Sequence of chain 1.E:
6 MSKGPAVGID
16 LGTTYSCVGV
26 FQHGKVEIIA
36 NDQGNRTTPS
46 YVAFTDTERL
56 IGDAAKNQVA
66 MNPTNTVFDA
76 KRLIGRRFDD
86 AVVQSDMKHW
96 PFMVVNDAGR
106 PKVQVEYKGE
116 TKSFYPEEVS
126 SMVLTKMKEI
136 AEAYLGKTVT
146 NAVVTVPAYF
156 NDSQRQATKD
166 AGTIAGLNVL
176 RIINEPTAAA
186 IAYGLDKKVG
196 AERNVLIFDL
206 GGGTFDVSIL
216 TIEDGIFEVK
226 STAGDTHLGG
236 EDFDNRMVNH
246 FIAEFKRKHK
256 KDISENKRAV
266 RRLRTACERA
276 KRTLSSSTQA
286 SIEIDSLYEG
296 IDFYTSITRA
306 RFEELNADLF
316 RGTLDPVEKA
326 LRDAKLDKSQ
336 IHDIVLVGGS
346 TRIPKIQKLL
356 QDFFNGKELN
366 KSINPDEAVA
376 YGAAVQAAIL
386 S

Binding-site contacts:
Ligand atom C4 contacts residue SER345 of chain 1.E at 4.1 Å.
Ligand atom N3 contacts residue SER280 of chain 1.E at 3.1 Å (h-bond).
Ligand atom C1 contacts residue SER345 of chain 1.E at 4.1 Å.
Ligand atom C5 contacts residue GLY344 of chain 1.E at 4.2 Å.
Ligand atom C5 contacts residue ARG277 of chain 1.E at 4.1 Å.
Ligand atom N3 contacts residue ILE348 of chain 1.E at 3.9 Å.
Ligand atom C2 contacts residue GLY344 of chain 1.E at 3.9 Å.
Ligand atom C4 contacts residue GLY344 of chain 1.E at 4.2 Å.
Ligand atom C1 contacts residue LYS276 of chain 1.E at 4.4 Å.
Ligand atom N3 contacts residue ARG277 of chain 1.E at 4.3 Å.
Ligand atom C2 contacts residue ARG277 of chain 1.E at 4.2 Å.
Ligand atom N2 contacts residue SER345 of chain 1.E at 3.6 Å.
Ligand atom N3 contacts residue LYS276 of chain 1.E at 4.2 Å.
Ligand atom C5 contacts residue SER280 of chain 1.E at 3.7 Å.
Ligand atom C8 contacts residue ARG277 of chain 1.E at 3.8 Å.
Ligand atom C3 contacts residue ARG347 of chain 1.E at 3.7 Å.
Ligand atom C6 contacts residue ARG347 of chain 1.E at 3.9 Å.
Ligand atom C3 contacts residue GLY344 of chain 1.E at 4.5 Å.
Ligand atom C5 contacts residue ARG347 of chain 1.E at 4.1 Å.
Ligand atom C4 contacts residue SER280 of chain 1.E at 4.2 Å.
Ligand atom C4 contacts residue LYS276 of chain 1.E at 3.9 Å.
Ligand atom C9 contacts residue ARG347 of chain 1.E at 3.7 Å.
Ligand atom C6 contacts residue ARG277 of chain 1.E at 3.6 Å.
Ligand atom N2 contacts residue LYS276 of chain 1.E at 3.7 Å.
Ligand atom C3 contacts residue ARG277 of chain 1.E at 4.0 Å.
Ligand atom C9 contacts residue ARG277 of chain 1.E at 3.8 Å.
Ligand atom C1 contacts residue GLY344 of chain 1.E at 3.7 Å.
Ligand atom N3 contacts residue ARG347 of chain 1.E at 4.3 Å.
Ligand atom N2 contacts residue GLY344 of chain 1.E at 3.9 Å.
Ligand atom C2 contacts residue ARG347 of chain 1.E at 4.5 Å.
Ligand atom N3 contacts residue GLY344 of chain 1.E at 4.4 Å.
Ligand atom C8 contacts residue ARG347 of chain 1.E at 3.9 Å.
Ligand atom N1 contacts residue GLY344 of chain 1.E at 3.8 Å.
Ligand atom C6 contacts residue SER280 of chain 1.E at 3.4 Å.
Ligand atom C7 contacts residue ARG347 of chain 1.E at 3.6 Å.
Ligand atom N1 contacts residue SER345 of chain 1.E at 3.9 Å.
Ligand atom C4 contacts residue ILE348 of chain 1.E at 3.6 Å (hydrophobic).
Ligand atom N2 contacts residue ILE348 of chain 1.E at 4.5 Å.
Ligand atom C7 contacts residue ARG277 of chain 1.E at 3.9 Å.

This protein binds this small molecule.
Small molecule (SMILES): Cc1ccc2c(N)ncnc2c1